A small-molecule ligand and the protein it binds are described below.
Small molecule (SMILES): Cc1cc(CCCCCOc2c(Cl)cc(C3=NCCO3)cc2Cl)on1

Sequence of chain 8.A:
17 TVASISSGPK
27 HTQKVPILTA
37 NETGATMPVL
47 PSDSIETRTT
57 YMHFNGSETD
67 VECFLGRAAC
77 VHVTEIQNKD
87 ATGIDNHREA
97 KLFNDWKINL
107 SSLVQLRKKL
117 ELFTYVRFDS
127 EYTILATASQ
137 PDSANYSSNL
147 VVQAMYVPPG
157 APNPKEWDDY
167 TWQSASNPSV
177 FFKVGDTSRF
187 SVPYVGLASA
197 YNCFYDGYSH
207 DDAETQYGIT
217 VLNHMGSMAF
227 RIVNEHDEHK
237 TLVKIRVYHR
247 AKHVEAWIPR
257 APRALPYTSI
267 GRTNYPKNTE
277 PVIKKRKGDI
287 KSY

Sequence of chain 9.C:
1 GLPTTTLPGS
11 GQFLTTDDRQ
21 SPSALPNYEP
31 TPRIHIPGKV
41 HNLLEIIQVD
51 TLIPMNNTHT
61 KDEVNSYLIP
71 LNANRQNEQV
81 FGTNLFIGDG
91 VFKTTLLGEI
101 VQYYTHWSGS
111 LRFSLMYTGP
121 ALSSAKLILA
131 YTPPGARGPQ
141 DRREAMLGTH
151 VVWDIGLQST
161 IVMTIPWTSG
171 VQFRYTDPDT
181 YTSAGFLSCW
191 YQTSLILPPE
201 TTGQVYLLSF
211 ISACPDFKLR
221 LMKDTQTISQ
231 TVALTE

Sequence of chain 8.C:
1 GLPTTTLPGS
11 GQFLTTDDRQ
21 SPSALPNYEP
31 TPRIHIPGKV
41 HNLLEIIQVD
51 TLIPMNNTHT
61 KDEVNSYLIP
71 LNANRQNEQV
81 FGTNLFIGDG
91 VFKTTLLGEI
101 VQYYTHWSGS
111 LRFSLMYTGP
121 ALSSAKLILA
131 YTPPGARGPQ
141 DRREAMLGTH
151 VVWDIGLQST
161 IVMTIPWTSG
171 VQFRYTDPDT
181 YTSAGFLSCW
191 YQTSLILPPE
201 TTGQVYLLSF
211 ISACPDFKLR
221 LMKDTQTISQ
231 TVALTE

Binding-site contacts:
Ligand atom C4A contacts residue VAL176 of chain 8.A at 3.9 Å (hydrophobic).
Ligand atom C4A contacts residue SER175 of chain 8.A at 3.6 Å.
Ligand atom C3C contacts residue TYR128 of chain 8.A at 3.8 Å (hydrophobic).
Ligand atom C4B contacts residue PHE186 of chain 8.A at 3.6 Å (hydrophobic).
Ligand atom C3C contacts residue ILE104 of chain 8.A at 3.6 Å (hydrophobic).
Ligand atom N3A contacts residue ALA24 of chain 8.C at 3.8 Å.
Ligand atom C5C contacts residue TYR152 of chain 8.A at 3.8 Å (hydrophobic).
Ligand atom CL1 contacts residue VAL188 of chain 8.A at 3.7 Å.
Ligand atom C1C contacts residue LEU106 of chain 8.A at 3.9 Å (hydrophobic).
Ligand atom C5 contacts residue MET221 of chain 8.A at 3.9 Å (hydrophobic).
Ligand atom CL2 contacts residue TYR128 of chain 8.A at 3.4 Å.
Ligand atom C3B contacts residue ALA24 of chain 8.C at 4.0 Å (hydrophobic).
Ligand atom C31 contacts residue ASN219 of chain 8.A at 3.7 Å.
Ligand atom C2A contacts residue PHE186 of chain 8.A at 3.6 Å (hydrophobic).
Ligand atom N2 contacts residue MET221 of chain 8.A at 3.9 Å.
Ligand atom O1A contacts residue PHE186 of chain 8.A at 3.4 Å.
Ligand atom O1 contacts residue LEU106 of chain 8.A at 3.7 Å.
Ligand atom O1A contacts residue MET224 of chain 8.A at 3.9 Å.
Ligand atom C5A contacts residue VAL176 of chain 8.A at 3.8 Å (hydrophobic).
Ligand atom C4A contacts residue ALA150 of chain 8.A at 3.9 Å (hydrophobic).
Ligand atom C4B contacts residue TYR152 of chain 8.A at 3.7 Å (hydrophobic).
Ligand atom C5A contacts residue ALA150 of chain 8.A at 3.4 Å (hydrophobic).
Ligand atom C3B contacts residue TYR152 of chain 8.A at 3.9 Å (hydrophobic).
Ligand atom C2C contacts residue MET221 of chain 8.A at 3.3 Å (hydrophobic).
Ligand atom N3A contacts residue PRO174 of chain 8.A at 3.3 Å (h-bond).
Ligand atom C4 contacts residue TYR197 of chain 8.A at 3.6 Å (hydrophobic).
Ligand atom C5 contacts residue LEU106 of chain 8.A at 3.7 Å (hydrophobic).
Ligand atom O1 contacts residue MET221 of chain 8.A at 3.4 Å (h-bond).
Ligand atom C1C contacts residue TYR128 of chain 8.A at 3.6 Å (hydrophobic).
Ligand atom CL2 contacts residue MET224 of chain 8.A at 3.2 Å.
Ligand atom C31 contacts residue TYR197 of chain 8.A at 3.6 Å (hydrophobic).
Ligand atom C2C contacts residue ILE104 of chain 8.A at 3.9 Å (hydrophobic).
Ligand atom C4A contacts residue PRO174 of chain 8.A at 3.2 Å (hydrophobic).
Ligand atom C5B contacts residue PHE186 of chain 8.A at 3.8 Å (hydrophobic).
Ligand atom C5B contacts residue MET224 of chain 8.A at 3.8 Å (hydrophobic).
Ligand atom N2 contacts residue ASN219 of chain 8.A at 3.5 Å (h-bond).
Ligand atom CL2 contacts residue ILE104 of chain 8.A at 3.4 Å.
Ligand atom CL1 contacts residue LEU25 of chain 8.C at 3.5 Å.
Ligand atom O1B contacts residue VAL188 of chain 8.A at 3.8 Å.
Ligand atom C4C contacts residue VAL191 of chain 8.A at 3.7 Å (hydrophobic).